This protein binds this small molecule.
Small molecule (SMILES): CC(=O)N[C@@H]1[C@@H](O)[C@H](O)[C@@H](CO)O[C@H]1O

Binding-site contacts:
Ligand atom O7 contacts residue ASN95 of chain 1.C at 3.0 Å (h-bond).
Ligand atom C5 contacts residue VAL69 of chain 1.C at 4.3 Å (hydrophobic).
Ligand atom O5 contacts residue ALA71 of chain 1.C at 3.7 Å.
Ligand atom C4 contacts residue ASN95 of chain 1.C at 4.2 Å.
Ligand atom O5 contacts residue PHE70 of chain 1.C at 4.4 Å.
Ligand atom C1 contacts residue ASN95 of chain 1.C at 1.4 Å.
Ligand atom N2 contacts residue ASN95 of chain 1.C at 2.9 Å (h-bond).
Ligand atom O5 contacts residue ASN95 of chain 1.C at 2.4 Å (h-bond).
Ligand atom C8 contacts residue ASN95 of chain 1.C at 3.1 Å.
Ligand atom C7 contacts residue ASN95 of chain 1.C at 3.2 Å.
Ligand atom C5 contacts residue ASN95 of chain 1.C at 3.7 Å.
Ligand atom C2 contacts residue ASN95 of chain 1.C at 2.5 Å.
Ligand atom C3 contacts residue ASN95 of chain 1.C at 3.8 Å.
Ligand atom C1 contacts residue ALA71 of chain 1.C at 4.1 Å (hydrophobic).

Sequence of chain 1.C:
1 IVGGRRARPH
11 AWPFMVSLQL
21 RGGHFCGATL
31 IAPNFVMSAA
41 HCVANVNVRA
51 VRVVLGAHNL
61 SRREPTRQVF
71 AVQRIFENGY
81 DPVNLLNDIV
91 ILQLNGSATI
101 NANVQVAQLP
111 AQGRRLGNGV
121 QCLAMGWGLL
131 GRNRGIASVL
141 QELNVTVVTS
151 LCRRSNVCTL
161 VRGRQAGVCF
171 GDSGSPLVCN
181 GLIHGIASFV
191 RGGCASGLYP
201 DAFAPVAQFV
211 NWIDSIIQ